A protein and the small-molecule ligand that binds it are described below.
Small molecule (SMILES): O=S1(=O)CCCC1

Sequence of chain 3.A:
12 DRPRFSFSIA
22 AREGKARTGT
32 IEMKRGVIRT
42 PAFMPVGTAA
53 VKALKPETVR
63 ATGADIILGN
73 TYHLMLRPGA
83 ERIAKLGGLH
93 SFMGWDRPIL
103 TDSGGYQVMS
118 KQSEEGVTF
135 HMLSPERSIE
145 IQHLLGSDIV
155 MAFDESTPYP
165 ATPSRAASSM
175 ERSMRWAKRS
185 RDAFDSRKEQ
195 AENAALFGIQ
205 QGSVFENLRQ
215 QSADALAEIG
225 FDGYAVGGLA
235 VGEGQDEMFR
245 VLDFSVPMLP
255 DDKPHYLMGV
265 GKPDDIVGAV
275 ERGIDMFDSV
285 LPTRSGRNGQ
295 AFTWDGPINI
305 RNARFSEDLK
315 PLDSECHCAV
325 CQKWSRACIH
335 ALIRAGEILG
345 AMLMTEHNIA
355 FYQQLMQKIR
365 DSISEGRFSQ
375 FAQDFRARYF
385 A

Binding-site contacts:
Ligand atom O contacts residue ILE69 of chain 3.A at 4.1 Å.
Ligand atom C2 contacts residue ALA51 of chain 3.A at 3.5 Å (hydrophobic).
Ligand atom O1 contacts residue ILE69 of chain 3.A at 4.0 Å.
Ligand atom O contacts residue QXB1 of chain 3.F at 3.1 Å.
Ligand atom C2 contacts residue LEU56 of chain 3.A at 4.5 Å (hydrophobic).
Ligand atom C contacts residue LEU56 of chain 3.A at 3.0 Å (hydrophobic).
Ligand atom C3 contacts residue ILE69 of chain 3.A at 4.1 Å (hydrophobic).
Ligand atom C contacts residue LYS57 of chain 3.A at 4.4 Å.
Ligand atom O contacts residue GLY48 of chain 3.A at 3.2 Å.
Ligand atom C contacts residue VAL61 of chain 3.A at 3.9 Å (hydrophobic).
Ligand atom O contacts residue THR49 of chain 3.A at 3.5 Å (h-bond).
Ligand atom S contacts residue VAL61 of chain 3.A at 4.1 Å.
Ligand atom C3 contacts residue THR49 of chain 3.A at 3.2 Å.
Ligand atom O1 contacts residue VAL61 of chain 3.A at 3.5 Å.
Ligand atom C1 contacts residue ALA55 of chain 3.A at 4.1 Å (hydrophobic).
Ligand atom S contacts residue QXB1 of chain 3.F at 4.2 Å.
Ligand atom C3 contacts residue MET95 of chain 3.A at 3.5 Å (hydrophobic).
Ligand atom C contacts residue PRO58 of chain 3.A at 4.3 Å (hydrophobic).
Ligand atom O1 contacts residue PRO58 of chain 3.A at 3.8 Å.
Ligand atom O1 contacts residue TRP97 of chain 3.A at 4.0 Å.
Ligand atom C1 contacts residue ALA51 of chain 3.A at 4.1 Å (hydrophobic).
Ligand atom C2 contacts residue THR49 of chain 3.A at 3.0 Å.
Ligand atom S contacts residue ILE69 of chain 3.A at 4.2 Å.
Ligand atom S contacts residue GLY48 of chain 3.A at 4.5 Å.
Ligand atom C1 contacts residue THR49 of chain 3.A at 3.5 Å.
Ligand atom C contacts residue QXB1 of chain 3.F at 3.9 Å.
Ligand atom S contacts residue THR49 of chain 3.A at 4.3 Å.
Ligand atom C1 contacts residue LEU56 of chain 3.A at 3.3 Å (hydrophobic).
Ligand atom C2 contacts residue ALA50 of chain 3.A at 3.7 Å (hydrophobic).
Ligand atom C1 contacts residue ALA50 of chain 3.A at 3.5 Å (hydrophobic).
Ligand atom C2 contacts residue MET95 of chain 3.A at 3.3 Å (hydrophobic).